Binding-site contacts:
Ligand atom C1 contacts residue ASN1134 of chain 1.B at 1.4 Å.
Ligand atom C8 contacts residue ASN1134 of chain 1.B at 4.5 Å.
Ligand atom C5 contacts residue ASN1134 of chain 1.B at 3.7 Å.
Ligand atom C4 contacts residue ASN1134 of chain 1.B at 4.2 Å.
Ligand atom C2 contacts residue ASN1134 of chain 1.B at 2.4 Å.
Ligand atom C3 contacts residue ASN1134 of chain 1.B at 3.8 Å.
Ligand atom C7 contacts residue ASN1134 of chain 1.B at 3.4 Å.
Ligand atom O5 contacts residue ASN1134 of chain 1.B at 2.4 Å (h-bond).
Ligand atom N2 contacts residue ASN1134 of chain 1.B at 2.8 Å (h-bond).
Ligand atom O7 contacts residue ASN1134 of chain 1.B at 3.7 Å.

Sequence of chain 1.B:
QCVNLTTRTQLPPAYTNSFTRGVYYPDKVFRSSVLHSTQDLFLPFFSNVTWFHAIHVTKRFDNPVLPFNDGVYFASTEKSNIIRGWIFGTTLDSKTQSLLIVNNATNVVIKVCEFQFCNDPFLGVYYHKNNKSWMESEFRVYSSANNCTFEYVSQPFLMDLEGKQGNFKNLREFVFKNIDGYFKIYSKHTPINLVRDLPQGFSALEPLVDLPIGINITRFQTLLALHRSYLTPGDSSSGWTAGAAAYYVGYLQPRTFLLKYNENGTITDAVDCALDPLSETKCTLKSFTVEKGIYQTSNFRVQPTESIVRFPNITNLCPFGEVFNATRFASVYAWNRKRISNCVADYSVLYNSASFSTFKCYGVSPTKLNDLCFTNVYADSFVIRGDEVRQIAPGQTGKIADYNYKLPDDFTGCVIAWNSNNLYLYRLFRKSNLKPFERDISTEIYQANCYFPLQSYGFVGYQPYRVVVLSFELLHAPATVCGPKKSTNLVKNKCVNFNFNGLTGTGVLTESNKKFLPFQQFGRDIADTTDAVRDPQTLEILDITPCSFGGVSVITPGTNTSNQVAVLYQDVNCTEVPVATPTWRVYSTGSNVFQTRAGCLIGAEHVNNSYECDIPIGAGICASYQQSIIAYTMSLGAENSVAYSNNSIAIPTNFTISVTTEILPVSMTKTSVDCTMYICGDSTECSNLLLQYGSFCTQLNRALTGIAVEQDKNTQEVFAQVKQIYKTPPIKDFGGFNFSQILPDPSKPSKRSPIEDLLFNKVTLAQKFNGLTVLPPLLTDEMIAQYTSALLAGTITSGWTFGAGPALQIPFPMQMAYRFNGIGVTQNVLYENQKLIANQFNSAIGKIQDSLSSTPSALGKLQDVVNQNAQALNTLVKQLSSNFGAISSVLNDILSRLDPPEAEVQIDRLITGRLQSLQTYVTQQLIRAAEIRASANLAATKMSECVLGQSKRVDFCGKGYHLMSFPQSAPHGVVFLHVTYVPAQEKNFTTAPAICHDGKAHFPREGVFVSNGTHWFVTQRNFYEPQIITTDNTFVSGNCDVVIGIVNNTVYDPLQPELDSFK

The protein below binds the small molecule below.
Small molecule (SMILES): CC(=O)N[C@H]1[C@H](O[C@H]2[C@H](O)[C@@H](NC(C)=O)CO[C@@H]2CO)O[C@H](CO)[C@@H](O)[C@@H]1O